Binding-site contacts:
Ligand atom C4 contacts residue ASN144 of chain 1.B at 4.1 Å.
Ligand atom C2 contacts residue ASN144 of chain 1.B at 2.8 Å.
Ligand atom C3 contacts residue ASN144 of chain 1.B at 3.6 Å.
Ligand atom O5 contacts residue ASN144 of chain 1.B at 2.4 Å (h-bond).
Ligand atom C6 contacts residue ASN144 of chain 1.B at 4.4 Å.
Ligand atom C1 contacts residue ASN144 of chain 1.B at 1.4 Å.
Ligand atom O6 contacts residue ASN144 of chain 1.B at 4.5 Å.
Ligand atom C7 contacts residue ASN144 of chain 1.B at 4.4 Å.
Ligand atom C5 contacts residue ASN144 of chain 1.B at 3.3 Å.
Ligand atom N2 contacts residue ASN144 of chain 1.B at 3.1 Å (h-bond).

The small molecule below binds the protein below.
Small molecule (SMILES): CC(=O)N[C@@H]1[C@@H](O)[C@H](O)[C@@H](CO)O[C@H]1O

Sequence of chain 1.B:
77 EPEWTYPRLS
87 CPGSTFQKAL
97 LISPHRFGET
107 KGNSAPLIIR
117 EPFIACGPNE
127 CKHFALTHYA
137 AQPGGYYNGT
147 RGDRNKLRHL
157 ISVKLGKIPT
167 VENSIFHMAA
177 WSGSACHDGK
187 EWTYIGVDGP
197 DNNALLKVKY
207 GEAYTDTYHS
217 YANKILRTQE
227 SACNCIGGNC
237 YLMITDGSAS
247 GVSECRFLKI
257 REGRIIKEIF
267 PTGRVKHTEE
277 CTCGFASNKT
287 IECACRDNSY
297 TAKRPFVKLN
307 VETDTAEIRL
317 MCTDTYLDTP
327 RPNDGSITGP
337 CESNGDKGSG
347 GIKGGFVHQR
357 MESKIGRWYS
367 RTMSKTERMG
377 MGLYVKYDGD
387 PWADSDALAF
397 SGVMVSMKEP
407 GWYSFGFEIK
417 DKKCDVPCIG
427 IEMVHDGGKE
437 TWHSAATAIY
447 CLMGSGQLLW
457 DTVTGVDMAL